Sequence of chain 1.A:
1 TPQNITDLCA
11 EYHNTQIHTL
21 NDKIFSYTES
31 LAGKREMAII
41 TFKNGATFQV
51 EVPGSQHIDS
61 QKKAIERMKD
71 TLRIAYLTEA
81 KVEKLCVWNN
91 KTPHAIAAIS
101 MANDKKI

Binding-site contacts:
Ligand atom O5 contacts residue GLN56 of chain 1.A at 3.8 Å.
Ligand atom C3 contacts residue ASN90 of chain 1.A at 3.7 Å.
Ligand atom C5 contacts residue GLN56 of chain 1.A at 4.4 Å.
Ligand atom O2 contacts residue ASN90 of chain 1.A at 2.9 Å (h-bond).
Ligand atom C4 contacts residue GLU51 of chain 1.A at 3.4 Å.
Ligand atom O6 contacts residue GLN61 of chain 1.A at 3.1 Å (h-bond).
Ligand atom C4 contacts residue LYS91 of chain 1.A at 3.9 Å.
Ligand atom C3 contacts residue GLU51 of chain 1.A at 4.4 Å.
Ligand atom O6 contacts residue HIS57 of chain 1.A at 3.7 Å.
Ligand atom C6 contacts residue HIS57 of chain 1.A at 3.6 Å.
Ligand atom C3 contacts residue TRP88 of chain 1.A at 3.6 Å (hydrophobic).
Ligand atom C2 contacts residue LYS91 of chain 1.A at 4.0 Å.
Ligand atom O3 contacts residue GLU51 of chain 1.A at 4.2 Å.
Ligand atom O3 contacts residue LYS91 of chain 1.A at 2.9 Å (salt-bridge).
Ligand atom C6 contacts residue GLU51 of chain 1.A at 4.3 Å.
Ligand atom O3 contacts residue TRP88 of chain 1.A at 3.7 Å.
Ligand atom C6 contacts residue TRP88 of chain 1.A at 3.8 Å (hydrophobic).
Ligand atom O4 contacts residue GLN56 of chain 1.A at 3.5 Å.
Ligand atom O4 contacts residue LYS91 of chain 1.A at 2.9 Å (salt-bridge).
Ligand atom C5 contacts residue GLU51 of chain 1.A at 4.4 Å.
Ligand atom C2 contacts residue ASN90 of chain 1.A at 4.0 Å.
Ligand atom C5 contacts residue TRP88 of chain 1.A at 3.7 Å (hydrophobic).
Ligand atom C6 contacts residue GLN56 of chain 1.A at 4.0 Å.
Ligand atom O4 contacts residue GLU51 of chain 1.A at 2.6 Å (salt-bridge).
Ligand atom O6 contacts residue TRP88 of chain 1.A at 4.0 Å.
Ligand atom O3 contacts residue ASN90 of chain 1.A at 2.7 Å (h-bond).
Ligand atom O1 contacts residue GLN56 of chain 1.A at 4.4 Å.
Ligand atom C6 contacts residue GLN61 of chain 1.A at 4.1 Å.
Ligand atom C4 contacts residue TRP88 of chain 1.A at 3.6 Å (hydrophobic).
Ligand atom C3 contacts residue LYS91 of chain 1.A at 3.7 Å.
Ligand atom O6 contacts residue GLN56 of chain 1.A at 3.4 Å (h-bond).

A protein and the small-molecule ligand that binds it are described below.
Small molecule (SMILES): OC[C@H]1O[C@@H](O)[C@H](O)[C@@H](O)[C@H]1O